Sequence of chain 4.A:
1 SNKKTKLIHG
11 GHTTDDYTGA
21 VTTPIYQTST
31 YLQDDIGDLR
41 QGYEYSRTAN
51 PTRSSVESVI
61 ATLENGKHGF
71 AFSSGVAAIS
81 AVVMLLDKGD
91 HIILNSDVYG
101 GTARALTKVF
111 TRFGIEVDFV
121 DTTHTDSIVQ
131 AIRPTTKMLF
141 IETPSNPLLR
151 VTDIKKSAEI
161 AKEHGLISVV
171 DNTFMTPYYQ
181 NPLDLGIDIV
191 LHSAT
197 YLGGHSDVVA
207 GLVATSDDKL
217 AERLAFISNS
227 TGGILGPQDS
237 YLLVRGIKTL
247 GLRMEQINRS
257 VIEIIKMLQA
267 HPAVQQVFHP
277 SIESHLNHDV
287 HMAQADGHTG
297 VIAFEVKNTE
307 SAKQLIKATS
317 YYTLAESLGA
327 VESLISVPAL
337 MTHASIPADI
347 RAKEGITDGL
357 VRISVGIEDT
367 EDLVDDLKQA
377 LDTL

Binding-site contacts:
Ligand atom O15 contacts residue YXA1 of chain 4.C at 0.6 Å.
Ligand atom C17 contacts residue GLU350 of chain 4.A at 3.5 Å.
Ligand atom C8 contacts residue YXA1 of chain 4.C at 0.7 Å.
Ligand atom C16 contacts residue YXA1 of chain 4.C at 0.6 Å.
Ligand atom O18 contacts residue YXA1 of chain 4.C at 2.2 Å.
Ligand atom C2 contacts residue GLY100 of chain 4.A at 3.9 Å.
Ligand atom C13 contacts residue ILE342 of chain 4.A at 3.6 Å (hydrophobic).
Ligand atom C3 contacts residue THR338 of chain 4.A at 3.5 Å.
Ligand atom C12 contacts residue YXA1 of chain 4.C at 1.5 Å.
Ligand atom N1 contacts residue YXA1 of chain 4.C at 0.8 Å.
Ligand atom O18 contacts residue ILE342 of chain 4.A at 3.4 Å.
Ligand atom C7 contacts residue ALA103 of chain 4.A at 3.6 Å (hydrophobic).
Ligand atom C17 contacts residue YXA1 of chain 4.C at 1.4 Å.
Ligand atom C11 contacts residue YXA1 of chain 4.C at 1.0 Å.
Ligand atom N1 contacts residue GLY100 of chain 4.A at 3.8 Å.
Ligand atom C10 contacts residue YXA1 of chain 4.C at 1.9 Å.
Ligand atom O18 contacts residue GLU350 of chain 4.A at 3.2 Å.
Ligand atom C13 contacts residue YXA1 of chain 4.C at 0.7 Å.
Ligand atom C3 contacts residue GLY100 of chain 4.A at 3.8 Å.
Ligand atom C14 contacts residue ILE342 of chain 4.A at 3.8 Å (hydrophobic).
Ligand atom BR contacts residue THR107 of chain 4.A at 3.9 Å.
Ligand atom C9 contacts residue YXA1 of chain 4.C at 0.6 Å.
Ligand atom C7 contacts residue YXA1 of chain 4.C at 0.9 Å.
Ligand atom C6 contacts residue YXA1 of chain 4.C at 1.0 Å.
Ligand atom C2 contacts residue HIS339 of chain 4.A at 3.3 Å.
Ligand atom BR contacts residue YXA1 of chain 4.C at 2.5 Å.
Ligand atom C3 contacts residue YXA1 of chain 4.C at 0.8 Å.
Ligand atom C2 contacts residue YXA1 of chain 4.C at 1.4 Å.
Ligand atom C3 contacts residue HIS339 of chain 4.A at 3.9 Å.
Ligand atom C5 contacts residue YXA1 of chain 4.C at 0.8 Å.
Ligand atom C14 contacts residue YXA1 of chain 4.C at 0.8 Å.
Ligand atom C10 contacts residue VAL98 of chain 4.A at 3.8 Å (hydrophobic).
Ligand atom C9 contacts residue GLY100 of chain 4.A at 3.7 Å.
Ligand atom C6 contacts residue ARG104 of chain 4.A at 3.6 Å.
Ligand atom O19 contacts residue GLU350 of chain 4.A at 3.1 Å.
Ligand atom C5 contacts residue ARG104 of chain 4.A at 3.4 Å.
Ligand atom C4 contacts residue YXA1 of chain 4.C at 1.2 Å.
Ligand atom BR contacts residue ARG104 of chain 4.A at 3.5 Å.
Ligand atom C8 contacts residue GLY100 of chain 4.A at 3.7 Å.
Ligand atom O19 contacts residue YXA1 of chain 4.C at 1.7 Å.

A small-molecule ligand and the protein it binds are described below.
Small molecule (SMILES): Cc1oc(Cn2ccc3ccc(Br)cc32)cc1C(=O)O